Sequence of chain 1.A:
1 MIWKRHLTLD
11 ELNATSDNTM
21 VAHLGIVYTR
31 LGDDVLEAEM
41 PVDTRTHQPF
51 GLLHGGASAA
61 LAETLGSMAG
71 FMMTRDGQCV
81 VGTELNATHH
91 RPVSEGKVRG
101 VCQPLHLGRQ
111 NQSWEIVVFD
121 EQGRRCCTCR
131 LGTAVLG

Binding-site contacts:
Ligand atom CDP contacts residue LEU136 of chain 1.B at 3.6 Å (hydrophobic).
Ligand atom CAP contacts residue HIS90 of chain 1.A at 3.5 Å.
Ligand atom C7P contacts residue PRO92 of chain 1.A at 3.5 Å (hydrophobic).
Ligand atom N4P contacts residue GLY82 of chain 1.B at 3.2 Å (h-bond).
Ligand atom C7P contacts residue ARG91 of chain 1.A at 3.6 Å.
Ligand atom N8P contacts residue ARG91 of chain 1.A at 3.7 Å.
Ligand atom C5B contacts residue ACT1 of chain 1.G at 3.5 Å.
Ligand atom N8P contacts residue HIS90 of chain 1.A at 3.4 Å (h-bond).
Ligand atom C2B contacts residue SER67 of chain 1.B at 3.3 Å.
Ligand atom C1B contacts residue GLN48 of chain 1.A at 3.7 Å.
Ligand atom O4D contacts residue PRO92 of chain 1.A at 3.2 Å.
Ligand atom C7B contacts residue SER67 of chain 1.B at 3.5 Å.
Ligand atom S1P contacts residue VAL81 of chain 1.B at 3.5 Å.
Ligand atom C3P contacts residue LEU53 of chain 1.A at 3.5 Å (hydrophobic).
Ligand atom O3B contacts residue THR64 of chain 1.B at 3.4 Å.
Ligand atom C4B contacts residue ACT1 of chain 1.G at 3.2 Å.
Ligand atom C5P contacts residue VAL81 of chain 1.B at 3.3 Å (hydrophobic).
Ligand atom OAP contacts residue HIS90 of chain 1.A at 2.7 Å (h-bond).
Ligand atom S1P contacts residue GLN48 of chain 1.A at 3.1 Å (h-bond).
Ligand atom CB contacts residue SER67 of chain 1.B at 3.4 Å.
Ligand atom O9P contacts residue PRO92 of chain 1.A at 3.3 Å.
Ligand atom O1B contacts residue GLY55 of chain 1.A at 3.6 Å.
Ligand atom C6P contacts residue GLY82 of chain 1.B at 3.4 Å.
Ligand atom N8P contacts residue HIS89 of chain 1.A at 3.4 Å (h-bond).
Ligand atom C2P contacts residue LEU53 of chain 1.A at 3.4 Å (hydrophobic).
Ligand atom C3P contacts residue GLY55 of chain 1.A at 3.2 Å.
Ligand atom C6P contacts residue HIS89 of chain 1.A at 3.4 Å.
Ligand atom CEP contacts residue THR83 of chain 1.B at 3.6 Å.
Ligand atom C3B contacts residue SER67 of chain 1.B at 3.4 Å.
Ligand atom C6P contacts residue VAL81 of chain 1.B at 3.4 Å (hydrophobic).
Ligand atom O1B contacts residue GLN48 of chain 1.A at 3.3 Å.
Ligand atom N4P contacts residue VAL81 of chain 1.B at 3.6 Å.
Ligand atom O1B contacts residue HIS54 of chain 1.A at 3.4 Å (h-bond).
Ligand atom O2B contacts residue MET68 of chain 1.B at 3.4 Å.
Ligand atom C2P contacts residue GLN48 of chain 1.A at 3.1 Å.
Ligand atom C4B contacts residue SER67 of chain 1.B at 3.6 Å.
Ligand atom N1A contacts residue LEU136 of chain 1.B at 3.5 Å.
Ligand atom O2B contacts residue ACT1 of chain 1.G at 3.0 Å (h-bond).
Ligand atom O3B contacts residue HIS54 of chain 1.A at 2.6 Å (h-bond).
Ligand atom C1B contacts residue SER67 of chain 1.B at 3.5 Å.

Sequence of chain 1.B:
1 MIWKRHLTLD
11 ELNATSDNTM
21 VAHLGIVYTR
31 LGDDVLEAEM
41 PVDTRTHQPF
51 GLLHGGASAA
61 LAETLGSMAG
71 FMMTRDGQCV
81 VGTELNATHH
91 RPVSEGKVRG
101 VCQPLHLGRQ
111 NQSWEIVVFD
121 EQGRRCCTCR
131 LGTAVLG

A small-molecule ligand and the protein it binds are described below.
Small molecule (SMILES): CC(C)(CO[P](=O)(O)O[P](=O)(O)OC[C@H]1O[C@@H](n2cnc3c(N)ncnc32)[C@H](O)[C@@H]1OP(=O)(O)O)[C@@H](O)C(=O)NCCC(=O)NCCSCC(=O)c1ccc(O)cc1O